Sequence of chain 3.A:
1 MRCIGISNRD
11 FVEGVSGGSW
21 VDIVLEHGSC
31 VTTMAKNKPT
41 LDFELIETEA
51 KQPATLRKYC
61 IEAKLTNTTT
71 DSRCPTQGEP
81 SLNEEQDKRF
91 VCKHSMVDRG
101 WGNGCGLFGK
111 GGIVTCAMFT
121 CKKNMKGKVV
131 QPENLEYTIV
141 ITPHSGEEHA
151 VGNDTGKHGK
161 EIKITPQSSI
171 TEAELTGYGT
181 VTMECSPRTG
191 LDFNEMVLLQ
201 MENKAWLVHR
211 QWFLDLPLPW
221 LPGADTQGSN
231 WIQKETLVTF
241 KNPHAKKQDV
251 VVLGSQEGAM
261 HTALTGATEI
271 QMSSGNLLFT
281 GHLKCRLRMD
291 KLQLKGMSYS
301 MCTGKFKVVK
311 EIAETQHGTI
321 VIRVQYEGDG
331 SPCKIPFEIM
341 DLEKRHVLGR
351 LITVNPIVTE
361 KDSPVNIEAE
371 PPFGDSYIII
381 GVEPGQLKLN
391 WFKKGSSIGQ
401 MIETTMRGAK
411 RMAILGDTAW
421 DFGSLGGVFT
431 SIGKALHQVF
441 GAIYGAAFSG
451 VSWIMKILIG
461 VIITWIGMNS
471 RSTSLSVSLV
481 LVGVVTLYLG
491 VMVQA

Binding-site contacts:
Ligand atom C1 contacts residue HIS149 of chain 3.A at 3.5 Å.
Ligand atom C3 contacts residue HIS149 of chain 3.A at 4.0 Å.
Ligand atom O5 contacts residue THR155 of chain 3.A at 3.4 Å (h-bond).
Ligand atom C3 contacts residue ASN153 of chain 3.A at 3.9 Å.
Ligand atom C6 contacts residue HIS158 of chain 3.A at 4.2 Å.
Ligand atom O6 contacts residue HIS158 of chain 3.A at 4.2 Å.
Ligand atom C7 contacts residue ASN153 of chain 3.A at 4.1 Å.
Ligand atom C5 contacts residue THR155 of chain 3.A at 4.0 Å.
Ligand atom C5 contacts residue HIS149 of chain 3.A at 3.6 Å.
Ligand atom C8 contacts residue ASN153 of chain 3.A at 4.4 Å.
Ligand atom N2 contacts residue HIS149 of chain 3.A at 4.3 Å.
Ligand atom C5 contacts residue ASN153 of chain 3.A at 3.6 Å.
Ligand atom O5 contacts residue HIS158 of chain 3.A at 3.4 Å.
Ligand atom O7 contacts residue HIS149 of chain 3.A at 3.3 Å.
Ligand atom O5 contacts residue ASN153 of chain 3.A at 2.2 Å (h-bond).
Ligand atom C4 contacts residue HIS149 of chain 3.A at 3.4 Å.
Ligand atom O3 contacts residue HIS149 of chain 3.A at 4.0 Å.
Ligand atom O6 contacts residue HIS149 of chain 3.A at 3.2 Å.
Ligand atom N2 contacts residue ASN153 of chain 3.A at 3.1 Å (h-bond).
Ligand atom C1 contacts residue THR155 of chain 3.A at 3.3 Å.
Ligand atom C5 contacts residue GLY156 of chain 3.A at 4.3 Å.
Ligand atom C7 contacts residue HIS149 of chain 3.A at 4.3 Å.
Ligand atom C5 contacts residue HIS158 of chain 3.A at 4.4 Å.
Ligand atom C2 contacts residue ASN153 of chain 3.A at 2.6 Å.
Ligand atom O5 contacts residue HIS149 of chain 3.A at 3.6 Å.
Ligand atom C6 contacts residue HIS149 of chain 3.A at 4.3 Å.
Ligand atom C6 contacts residue GLY156 of chain 3.A at 4.0 Å.
Ligand atom C1 contacts residue HIS158 of chain 3.A at 4.1 Å.
Ligand atom C2 contacts residue HIS149 of chain 3.A at 3.5 Å.
Ligand atom C4 contacts residue ASN153 of chain 3.A at 4.2 Å.
Ligand atom O5 contacts residue GLY156 of chain 3.A at 4.2 Å.
Ligand atom C1 contacts residue ASN153 of chain 3.A at 1.4 Å.
Ligand atom O4 contacts residue HIS149 of chain 3.A at 4.3 Å.

This protein binds this small molecule.
Small molecule (SMILES): CC(=O)N[C@H]1[C@H](O[C@H]2[C@H](O)[C@@H](NC(C)=O)CO[C@@H]2CO)O[C@H](CO)[C@@H](O)[C@@H]1O